A small-molecule ligand and the protein it binds are described below.
Small molecule (SMILES): CC/C(=C(\c1ccc(O)cc1)c1ccc(OCCN(C)C)cc1)c1ccccc1

Sequence of chain 2.G:
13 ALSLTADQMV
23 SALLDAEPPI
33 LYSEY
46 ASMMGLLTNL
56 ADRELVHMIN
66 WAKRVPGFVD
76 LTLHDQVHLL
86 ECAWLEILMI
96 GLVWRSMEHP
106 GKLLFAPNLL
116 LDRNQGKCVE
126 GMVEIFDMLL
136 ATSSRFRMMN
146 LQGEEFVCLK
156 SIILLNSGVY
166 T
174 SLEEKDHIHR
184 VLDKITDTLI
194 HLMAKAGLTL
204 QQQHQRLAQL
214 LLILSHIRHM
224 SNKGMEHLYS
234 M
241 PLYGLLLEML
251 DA

Binding-site contacts:
Ligand atom C6 contacts residue ALA56 of chain 2.G at 3.6 Å (hydrophobic).
Ligand atom O4 contacts residue ARG100 of chain 2.G at 3.2 Å (salt-bridge).
Ligand atom C4 contacts residue LEU93 of chain 2.G at 3.9 Å (hydrophobic).
Ligand atom O4 contacts residue LEU93 of chain 2.G at 3.5 Å (h-bond).
Ligand atom C10 contacts residue ILE130 of chain 2.G at 3.9 Å (hydrophobic).
Ligand atom C23 contacts residue TRP89 of chain 2.G at 4.1 Å (hydrophobic).
Ligand atom C10 contacts residue PHE131 of chain 2.G at 4.0 Å (hydrophobic).
Ligand atom C3 contacts residue LEU93 of chain 2.G at 3.5 Å (hydrophobic).
Ligand atom C19 contacts residue TRP89 of chain 2.G at 3.7 Å (hydrophobic).
Ligand atom C19 contacts residue LEU231 of chain 2.G at 4.1 Å (hydrophobic).
Ligand atom C6 contacts residue PHE110 of chain 2.G at 4.0 Å (hydrophobic).
Ligand atom N24 contacts residue ASP57 of chain 2.G at 3.4 Å (salt-bridge).
Ligand atom C25 contacts residue ASP57 of chain 2.G at 3.3 Å.
Ligand atom C10 contacts residue LEU134 of chain 2.G at 3.7 Å (hydrophobic).
Ligand atom C20 contacts residue LEU231 of chain 2.G at 3.6 Å (hydrophobic).
Ligand atom C12 contacts residue MET127 of chain 2.G at 3.6 Å (hydrophobic).
Ligand atom C9 contacts residue PHE110 of chain 2.G at 3.5 Å (hydrophobic).
Ligand atom C14 contacts residue LEU231 of chain 2.G at 4.0 Å (hydrophobic).
Ligand atom C5 contacts residue ALA56 of chain 2.G at 4.0 Å (hydrophobic).
Ligand atom C5 contacts residue PHE110 of chain 2.G at 4.0 Å (hydrophobic).
Ligand atom C21 contacts residue LEU231 of chain 2.G at 3.4 Å (hydrophobic).
Ligand atom C21 contacts residue THR53 of chain 2.G at 3.9 Å.
Ligand atom C20 contacts residue ALA56 of chain 2.G at 3.8 Å (hydrophobic).
Ligand atom C25 contacts residue LEU60 of chain 2.G at 3.8 Å (hydrophobic).
Ligand atom C23 contacts residue ASP57 of chain 2.G at 3.6 Å.
Ligand atom C1 contacts residue PHE110 of chain 2.G at 3.9 Å (hydrophobic).
Ligand atom C15 contacts residue LEU231 of chain 2.G at 3.8 Å (hydrophobic).
Ligand atom C3 contacts residue LEU97 of chain 2.G at 4.0 Å (hydrophobic).
Ligand atom C26 contacts residue ASP57 of chain 2.G at 3.9 Å.
Ligand atom C10 contacts residue MET94 of chain 2.G at 3.8 Å (hydrophobic).
Ligand atom C13 contacts residue MET127 of chain 2.G at 3.5 Å (hydrophobic).
Ligand atom C18 contacts residue ALA56 of chain 2.G at 3.3 Å (hydrophobic).
Ligand atom C17 contacts residue ALA56 of chain 2.G at 3.9 Å (hydrophobic).
Ligand atom O4 contacts residue GLU59 of chain 2.G at 3.3 Å (salt-bridge).
Ligand atom C18 contacts residue LEU90 of chain 2.G at 3.8 Å (hydrophobic).
Ligand atom C2 contacts residue PHE110 of chain 2.G at 4.1 Å (hydrophobic).
Ligand atom C6 contacts residue LEU52 of chain 2.G at 3.7 Å (hydrophobic).
Ligand atom O20 contacts residue LEU231 of chain 2.G at 3.4 Å.
Ligand atom C19 contacts residue ALA56 of chain 2.G at 3.2 Å (hydrophobic).
Ligand atom C15 contacts residue GLY227 of chain 2.G at 4.0 Å.